The small molecule below binds the protein below.
Small molecule (SMILES): CC(=O)N[C@@H]1[C@@H](O)[C@H](O)[C@@H](CO)O[C@H]1O

Sequence of chain 10.G:
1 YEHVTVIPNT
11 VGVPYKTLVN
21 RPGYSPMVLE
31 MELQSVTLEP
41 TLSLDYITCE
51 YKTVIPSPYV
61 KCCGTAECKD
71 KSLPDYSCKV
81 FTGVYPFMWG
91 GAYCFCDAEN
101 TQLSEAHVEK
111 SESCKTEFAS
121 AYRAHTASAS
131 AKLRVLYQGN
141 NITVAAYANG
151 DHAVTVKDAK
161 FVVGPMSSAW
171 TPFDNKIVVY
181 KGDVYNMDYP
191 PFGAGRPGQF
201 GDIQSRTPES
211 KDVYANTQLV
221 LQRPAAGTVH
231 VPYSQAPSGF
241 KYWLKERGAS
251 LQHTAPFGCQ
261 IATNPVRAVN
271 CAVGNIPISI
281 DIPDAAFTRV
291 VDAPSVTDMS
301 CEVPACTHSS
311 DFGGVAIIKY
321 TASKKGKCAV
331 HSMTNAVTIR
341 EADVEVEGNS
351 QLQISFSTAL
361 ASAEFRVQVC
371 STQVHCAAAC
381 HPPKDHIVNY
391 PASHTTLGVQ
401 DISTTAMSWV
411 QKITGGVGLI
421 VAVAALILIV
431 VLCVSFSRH

Sequence of chain 10.H:
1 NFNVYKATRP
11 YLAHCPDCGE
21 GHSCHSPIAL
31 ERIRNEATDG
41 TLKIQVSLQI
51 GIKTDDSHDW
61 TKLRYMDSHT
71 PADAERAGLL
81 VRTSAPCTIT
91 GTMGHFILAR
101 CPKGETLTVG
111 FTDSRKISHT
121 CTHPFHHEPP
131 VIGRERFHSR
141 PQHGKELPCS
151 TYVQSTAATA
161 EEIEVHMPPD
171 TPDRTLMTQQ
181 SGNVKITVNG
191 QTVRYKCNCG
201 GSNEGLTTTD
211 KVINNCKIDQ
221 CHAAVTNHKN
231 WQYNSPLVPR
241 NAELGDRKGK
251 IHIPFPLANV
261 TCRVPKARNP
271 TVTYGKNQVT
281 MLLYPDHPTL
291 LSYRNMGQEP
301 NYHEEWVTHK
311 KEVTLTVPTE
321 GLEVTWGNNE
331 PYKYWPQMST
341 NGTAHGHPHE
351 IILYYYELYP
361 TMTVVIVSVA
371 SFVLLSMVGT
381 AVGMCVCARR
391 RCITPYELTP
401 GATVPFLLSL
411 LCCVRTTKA

Binding-site contacts:
Ligand atom O5 contacts residue THR116 of chain 10.G at 3.9 Å.
Ligand atom C5 contacts residue THR116 of chain 10.G at 4.5 Å.
Ligand atom C7 contacts residue ASN259 of chain 10.H at 3.1 Å.
Ligand atom C8 contacts residue ASN259 of chain 10.H at 4.4 Å.
Ligand atom O6 contacts residue THR116 of chain 10.G at 3.3 Å.
Ligand atom N2 contacts residue ASN259 of chain 10.H at 2.9 Å (h-bond).
Ligand atom C6 contacts residue LYS115 of chain 10.G at 4.1 Å.
Ligand atom C3 contacts residue ASN259 of chain 10.H at 3.8 Å.
Ligand atom O7 contacts residue LYS181 of chain 10.G at 4.2 Å.
Ligand atom C4 contacts residue ASN259 of chain 10.H at 4.2 Å.
Ligand atom O7 contacts residue ASN259 of chain 10.H at 2.9 Å (h-bond).
Ligand atom O5 contacts residue ASN259 of chain 10.H at 2.3 Å (h-bond).
Ligand atom C1 contacts residue ASN259 of chain 10.H at 1.4 Å.
Ligand atom C2 contacts residue ASN259 of chain 10.H at 2.4 Å.
Ligand atom O6 contacts residue LYS115 of chain 10.G at 4.2 Å.
Ligand atom C5 contacts residue ASN259 of chain 10.H at 3.6 Å.
Ligand atom C6 contacts residue THR116 of chain 10.G at 3.8 Å.